Binding-site contacts:
Ligand atom OH contacts residue ASP195 of chain 1.B at 2.5 Å (salt-bridge).
Ligand atom N contacts residue AMP1 of chain 1.F at 3.6 Å.
Ligand atom CB contacts residue AMP1 of chain 1.F at 2.8 Å.
Ligand atom CE1 contacts residue TYR60 of chain 1.B at 3.6 Å (hydrophobic).
Ligand atom CB contacts residue GLY62 of chain 1.B at 3.6 Å.
Ligand atom C contacts residue GLN210 of chain 1.B at 3.5 Å.
Ligand atom O contacts residue AMP1 of chain 1.F at 2.3 Å (h-bond).
Ligand atom CZ contacts residue ASP195 of chain 1.B at 3.4 Å.
Ligand atom OH contacts residue GLN192 of chain 1.B at 3.6 Å.
Ligand atom N contacts residue TYR188 of chain 1.B at 2.7 Å (h-bond).
Ligand atom CA contacts residue GLN192 of chain 1.B at 3.8 Å.
Ligand atom N contacts residue ILE172 of chain 1.B at 3.0 Å (h-bond).
Ligand atom CZ contacts residue GLN192 of chain 1.B at 3.5 Å.
Ligand atom CZ contacts residue TYR60 of chain 1.B at 3.6 Å (hydrophobic).
Ligand atom N contacts residue GLN210 of chain 1.B at 3.0 Å (h-bond).
Ligand atom OH contacts residue TRP94 of chain 1.B at 3.5 Å.
Ligand atom CG contacts residue GLN192 of chain 1.B at 3.6 Å.
Ligand atom CA contacts residue GLN210 of chain 1.B at 3.1 Å.
Ligand atom CD1 contacts residue LEU206 of chain 1.B at 3.7 Å (hydrophobic).
Ligand atom CD2 contacts residue GLN192 of chain 1.B at 3.4 Å.
Ligand atom N contacts residue GLN192 of chain 1.B at 2.8 Å (h-bond).
Ligand atom CA contacts residue AMP1 of chain 1.F at 2.3 Å.
Ligand atom OH contacts residue TYR60 of chain 1.B at 2.7 Å (h-bond).
Ligand atom CE2 contacts residue TRP94 of chain 1.B at 3.8 Å (hydrophobic).
Ligand atom CE1 contacts residue GLY62 of chain 1.B at 3.5 Å.
Ligand atom CE2 contacts residue ASP195 of chain 1.B at 3.3 Å.
Ligand atom C contacts residue ILE172 of chain 1.B at 3.4 Å (hydrophobic).
Ligand atom CD1 contacts residue GLN192 of chain 1.B at 3.6 Å.
Ligand atom O contacts residue TYR188 of chain 1.B at 3.4 Å (h-bond).
Ligand atom CD1 contacts residue GLY62 of chain 1.B at 3.2 Å.
Ligand atom CE2 contacts residue GLN192 of chain 1.B at 3.6 Å.
Ligand atom O contacts residue GLU64 of chain 1.B at 3.3 Å.
Ligand atom CB contacts residue TYR188 of chain 1.B at 3.5 Å (hydrophobic).
Ligand atom CE1 contacts residue GLN192 of chain 1.B at 3.5 Å.
Ligand atom CA contacts residue TYR188 of chain 1.B at 3.5 Å (hydrophobic).
Ligand atom CA contacts residue ILE172 of chain 1.B at 3.7 Å (hydrophobic).
Ligand atom CD2 contacts residue ALA96 of chain 1.B at 3.7 Å (hydrophobic).
Ligand atom C contacts residue AMP1 of chain 1.F at 1.4 Å.
Ligand atom O contacts residue ILE172 of chain 1.B at 3.5 Å (h-bond).
Ligand atom CZ contacts residue TRP94 of chain 1.B at 3.6 Å (hydrophobic).

Sequence of chain 1.B:
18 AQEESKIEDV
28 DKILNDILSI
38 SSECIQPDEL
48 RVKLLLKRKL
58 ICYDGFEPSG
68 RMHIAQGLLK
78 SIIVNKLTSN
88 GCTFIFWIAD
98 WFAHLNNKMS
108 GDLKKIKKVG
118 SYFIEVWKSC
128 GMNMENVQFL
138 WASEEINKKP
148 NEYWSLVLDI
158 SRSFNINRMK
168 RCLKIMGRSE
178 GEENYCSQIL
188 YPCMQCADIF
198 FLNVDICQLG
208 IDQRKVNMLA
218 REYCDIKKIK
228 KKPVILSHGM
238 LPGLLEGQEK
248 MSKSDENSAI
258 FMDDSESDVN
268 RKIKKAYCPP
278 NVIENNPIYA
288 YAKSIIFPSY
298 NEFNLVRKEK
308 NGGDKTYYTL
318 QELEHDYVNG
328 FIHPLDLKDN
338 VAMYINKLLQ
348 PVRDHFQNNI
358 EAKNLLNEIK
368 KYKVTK

A small-molecule ligand and the protein it binds are described below.
Small molecule (SMILES): N[C@@H](Cc1ccc(O)cc1)C(=O)O